Sequence of chain 1.E:
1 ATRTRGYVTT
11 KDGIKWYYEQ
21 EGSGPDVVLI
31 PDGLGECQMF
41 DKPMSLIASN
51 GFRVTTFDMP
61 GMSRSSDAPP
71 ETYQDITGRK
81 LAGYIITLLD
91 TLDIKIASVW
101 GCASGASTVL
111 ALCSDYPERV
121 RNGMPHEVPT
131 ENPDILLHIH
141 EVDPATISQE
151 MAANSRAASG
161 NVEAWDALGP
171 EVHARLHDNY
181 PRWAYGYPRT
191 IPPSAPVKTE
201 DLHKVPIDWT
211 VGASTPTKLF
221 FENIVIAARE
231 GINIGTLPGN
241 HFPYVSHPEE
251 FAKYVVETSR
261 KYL

A small-molecule ligand and the protein it binds are described below.
Small molecule (SMILES): C[C@H]1CCC[C@H](O)CCC/C=C/c2cc(O)cc(O)c2C(=O)O1

Binding-site contacts:
Ligand atom OAD contacts residue GLY33 of chain 1.E at 3.6 Å.
Ligand atom CAJ contacts residue PHE220 of chain 1.E at 3.7 Å (hydrophobic).
Ligand atom OAB contacts residue ALA103 of chain 1.E at 2.8 Å.
Ligand atom CAM contacts residue HIS241 of chain 1.E at 3.6 Å.
Ligand atom CAT contacts residue TRP183 of chain 1.E at 3.9 Å (hydrophobic).
Ligand atom CAA contacts residue TRP183 of chain 1.E at 3.2 Å (hydrophobic).
Ligand atom OAE contacts residue ASN154 of chain 1.E at 3.6 Å.
Ligand atom CAL contacts residue MET151 of chain 1.E at 3.9 Å (hydrophobic).
Ligand atom CAN contacts residue LEU136 of chain 1.E at 3.6 Å (hydrophobic).
Ligand atom CAV contacts residue HIS241 of chain 1.E at 4.0 Å.
Ligand atom CAQ contacts residue ALA103 of chain 1.E at 3.2 Å (hydrophobic).
Ligand atom CAQ contacts residue HIS241 of chain 1.E at 3.8 Å.
Ligand atom OAC contacts residue ASN132 of chain 1.E at 2.9 Å (h-bond).
Ligand atom CAL contacts residue SER155 of chain 1.E at 3.6 Å.
Ligand atom CAU contacts residue TRP183 of chain 1.E at 3.5 Å (hydrophobic).
Ligand atom CAH contacts residue ILE191 of chain 1.E at 3.8 Å (hydrophobic).
Ligand atom CAI contacts residue ASN132 of chain 1.E at 3.5 Å.
Ligand atom CAF contacts residue LEU136 of chain 1.E at 3.9 Å (hydrophobic).
Ligand atom OAC contacts residue PRO188 of chain 1.E at 3.7 Å.
Ligand atom OAC contacts residue PRO192 of chain 1.E at 3.1 Å.
Ligand atom OAP contacts residue HIS241 of chain 1.E at 3.3 Å (h-bond).
Ligand atom CAA contacts residue LEU34 of chain 1.E at 3.7 Å (hydrophobic).
Ligand atom CAU contacts residue ALA103 of chain 1.E at 3.7 Å (hydrophobic).
Ligand atom CAQ contacts residue TRP183 of chain 1.E at 4.0 Å (hydrophobic).
Ligand atom CAK contacts residue PRO133 of chain 1.E at 4.0 Å (hydrophobic).
Ligand atom CAR contacts residue PRO129 of chain 1.E at 3.9 Å (hydrophobic).
Ligand atom CAS contacts residue TRP183 of chain 1.E at 3.4 Å (hydrophobic).
Ligand atom CAG contacts residue HIS241 of chain 1.E at 4.0 Å.
Ligand atom CAR contacts residue ASN132 of chain 1.E at 3.6 Å.
Ligand atom CAI contacts residue LEU136 of chain 1.E at 3.8 Å (hydrophobic).
Ligand atom OAB contacts residue GLY33 of chain 1.E at 2.8 Å (h-bond).
Ligand atom OAD contacts residue SER104 of chain 1.E at 3.2 Å (h-bond).
Ligand atom OAD contacts residue TYR187 of chain 1.E at 3.6 Å.
Ligand atom CAM contacts residue PHE242 of chain 1.E at 3.8 Å (hydrophobic).
Ligand atom CAH contacts residue TRP183 of chain 1.E at 3.8 Å (hydrophobic).
Ligand atom OAC contacts residue PRO129 of chain 1.E at 3.8 Å.
Ligand atom OAB contacts residue SER104 of chain 1.E at 3.8 Å.
Ligand atom OAB contacts residue TRP183 of chain 1.E at 4.0 Å.
Ligand atom OAD contacts residue TRP183 of chain 1.E at 2.8 Å (h-bond).
Ligand atom OAE contacts residue ALA158 of chain 1.E at 3.4 Å.